Sequence of chain 1.F:
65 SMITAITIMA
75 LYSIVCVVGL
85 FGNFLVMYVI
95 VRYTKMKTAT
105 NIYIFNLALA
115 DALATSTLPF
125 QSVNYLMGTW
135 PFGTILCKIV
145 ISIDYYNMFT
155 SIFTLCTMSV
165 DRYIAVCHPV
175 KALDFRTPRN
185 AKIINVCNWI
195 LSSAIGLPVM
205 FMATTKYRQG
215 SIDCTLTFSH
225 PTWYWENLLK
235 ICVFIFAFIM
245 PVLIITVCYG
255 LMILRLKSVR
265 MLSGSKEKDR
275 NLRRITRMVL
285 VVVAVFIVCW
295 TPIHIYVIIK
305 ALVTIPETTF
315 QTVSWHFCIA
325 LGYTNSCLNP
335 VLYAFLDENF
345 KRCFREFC

Sequence of chain 1.A:
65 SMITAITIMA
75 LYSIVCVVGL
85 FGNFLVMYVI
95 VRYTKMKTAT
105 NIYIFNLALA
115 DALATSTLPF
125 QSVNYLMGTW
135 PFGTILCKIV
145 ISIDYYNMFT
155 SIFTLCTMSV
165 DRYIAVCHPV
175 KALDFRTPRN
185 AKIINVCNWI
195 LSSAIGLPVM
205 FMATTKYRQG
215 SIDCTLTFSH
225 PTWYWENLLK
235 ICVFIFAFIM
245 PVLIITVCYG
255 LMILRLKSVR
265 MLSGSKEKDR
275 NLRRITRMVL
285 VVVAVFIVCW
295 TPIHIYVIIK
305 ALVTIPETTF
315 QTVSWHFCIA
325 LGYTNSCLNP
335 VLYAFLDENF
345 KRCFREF

Binding-site contacts:
Ligand atom C23 contacts residue ILE239 of chain 1.F at 4.4 Å (hydrophobic).
Ligand atom C8 contacts residue CLR1 of chain 1.S at 4.4 Å.
Ligand atom C6 contacts residue LEU306 of chain 1.F at 3.6 Å (hydrophobic).
Ligand atom C18 contacts residue VAL251 of chain 1.A at 4.1 Å (hydrophobic).
Ligand atom C4 contacts residue LEU306 of chain 1.F at 3.8 Å (hydrophobic).
Ligand atom C21 contacts residue VAL251 of chain 1.A at 3.8 Å (hydrophobic).
Ligand atom C18 contacts residue CLR1 of chain 1.S at 3.9 Å.
Ligand atom C15 contacts residue ILE235 of chain 1.F at 3.7 Å (hydrophobic).
Ligand atom C4 contacts residue CLR1 of chain 1.S at 3.7 Å.
Ligand atom C24 contacts residue LEU247 of chain 1.A at 4.0 Å (hydrophobic).
Ligand atom C19 contacts residue CLR1 of chain 1.S at 4.2 Å.
Ligand atom C11 contacts residue VAL251 of chain 1.A at 4.0 Å (hydrophobic).
Ligand atom C1 contacts residue TYR167 of chain 1.A at 4.5 Å (hydrophobic).
Ligand atom C12 contacts residue VAL251 of chain 1.A at 3.9 Å (hydrophobic).
Ligand atom C3 contacts residue LEU306 of chain 1.F at 4.3 Å (hydrophobic).
Ligand atom C7 contacts residue CLR1 of chain 1.S at 4.4 Å.
Ligand atom C26 contacts residue MET244 of chain 1.A at 4.5 Å (hydrophobic).
Ligand atom C25 contacts residue ILE239 of chain 1.F at 4.0 Å (hydrophobic).
Ligand atom C16 contacts residue ILE235 of chain 1.F at 4.0 Å (hydrophobic).
Ligand atom C19 contacts residue TYR167 of chain 1.A at 3.3 Å (hydrophobic).
Ligand atom C19 contacts residue LEU255 of chain 1.A at 4.1 Å (hydrophobic).
Ligand atom C10 contacts residue TYR167 of chain 1.A at 4.5 Å (hydrophobic).
Ligand atom C25 contacts residue LEU247 of chain 1.A at 4.2 Å (hydrophobic).
Ligand atom C5 contacts residue LEU306 of chain 1.F at 4.1 Å (hydrophobic).
Ligand atom C26 contacts residue ILE239 of chain 1.F at 3.8 Å (hydrophobic).
Ligand atom C2 contacts residue TYR167 of chain 1.A at 4.0 Å (hydrophobic).
Ligand atom C27 contacts residue LEU247 of chain 1.A at 3.8 Å (hydrophobic).
Ligand atom C24 contacts residue ILE239 of chain 1.F at 3.7 Å (hydrophobic).
Ligand atom C5 contacts residue CLR1 of chain 1.S at 4.5 Å.
Ligand atom C26 contacts residue LEU247 of chain 1.A at 4.1 Å (hydrophobic).
Ligand atom C21 contacts residue LEU247 of chain 1.A at 4.1 Å (hydrophobic).
Ligand atom C1 contacts residue LEU255 of chain 1.A at 4.2 Å (hydrophobic).
Ligand atom C11 contacts residue LEU255 of chain 1.A at 4.4 Å (hydrophobic).
Ligand atom C6 contacts residue CLR1 of chain 1.S at 4.3 Å.

The small molecule below binds the protein below.
Small molecule (SMILES): CC(C)CCC[C@@H](C)[C@H]1CC[C@H]2[C@@H]3CC=C4C[C@@H](O)CC[C@]4(C)[C@H]3CC[C@]12C